Sequence of chain 1.A:
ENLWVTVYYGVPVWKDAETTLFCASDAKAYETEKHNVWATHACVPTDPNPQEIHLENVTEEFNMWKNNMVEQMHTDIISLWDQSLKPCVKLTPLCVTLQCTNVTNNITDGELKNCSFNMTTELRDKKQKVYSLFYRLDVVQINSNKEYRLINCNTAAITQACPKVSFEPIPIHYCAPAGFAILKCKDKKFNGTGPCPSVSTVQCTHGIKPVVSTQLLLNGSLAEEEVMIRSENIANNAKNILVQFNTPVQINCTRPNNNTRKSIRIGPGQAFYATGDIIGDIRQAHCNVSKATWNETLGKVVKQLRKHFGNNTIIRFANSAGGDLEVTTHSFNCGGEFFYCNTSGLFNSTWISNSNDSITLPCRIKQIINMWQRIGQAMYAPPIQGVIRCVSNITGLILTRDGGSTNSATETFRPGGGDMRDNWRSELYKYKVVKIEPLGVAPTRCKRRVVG

Binding-site contacts:
Ligand atom C3 contacts residue ASN264 of chain 1.A at 3.7 Å.
Ligand atom C8 contacts residue ASN264 of chain 1.A at 4.1 Å.
Ligand atom O7 contacts residue SER380 of chain 1.A at 4.3 Å.
Ligand atom C2 contacts residue GLN262 of chain 1.A at 4.1 Å.
Ligand atom C2 contacts residue ASN264 of chain 1.A at 2.3 Å.
Ligand atom C1 contacts residue ARG411 of chain 1.A at 3.8 Å.
Ligand atom C7 contacts residue GLN262 of chain 1.A at 3.7 Å.
Ligand atom O7 contacts residue ASN264 of chain 1.A at 3.0 Å (h-bond).
Ligand atom C8 contacts residue VAL413 of chain 1.A at 4.3 Å (hydrophobic).
Ligand atom C7 contacts residue ASN264 of chain 1.A at 3.0 Å.
Ligand atom O5 contacts residue ASN264 of chain 1.A at 2.5 Å (h-bond).
Ligand atom O7 contacts residue ASN300 of chain 1.A at 3.5 Å.
Ligand atom C4 contacts residue ASN264 of chain 1.A at 4.2 Å.
Ligand atom C8 contacts residue VAL301 of chain 1.A at 3.8 Å (hydrophobic).
Ligand atom C1 contacts residue GLN262 of chain 1.A at 4.4 Å.
Ligand atom C7 contacts residue ASN300 of chain 1.A at 4.0 Å.
Ligand atom C4 contacts residue GLN262 of chain 1.A at 3.9 Å.
Ligand atom C8 contacts residue ASN300 of chain 1.A at 3.9 Å.
Ligand atom O7 contacts residue GLN262 of chain 1.A at 3.5 Å (h-bond).
Ligand atom C8 contacts residue SER302 of chain 1.A at 3.5 Å.
Ligand atom C3 contacts residue GLN262 of chain 1.A at 3.1 Å.
Ligand atom O4 contacts residue GLN262 of chain 1.A at 3.6 Å (h-bond).
Ligand atom C5 contacts residue VAL413 of chain 1.A at 4.4 Å (hydrophobic).
Ligand atom O5 contacts residue ARG411 of chain 1.A at 2.9 Å (salt-bridge).
Ligand atom C6 contacts residue ARG411 of chain 1.A at 3.7 Å.
Ligand atom O3 contacts residue GLN262 of chain 1.A at 3.7 Å.
Ligand atom C5 contacts residue ARG411 of chain 1.A at 3.9 Å.
Ligand atom C8 contacts residue GLN262 of chain 1.A at 3.4 Å.
Ligand atom C1 contacts residue ASN264 of chain 1.A at 1.4 Å.
Ligand atom C5 contacts residue GLN262 of chain 1.A at 4.2 Å.
Ligand atom C6 contacts residue VAL413 of chain 1.A at 4.4 Å (hydrophobic).
Ligand atom C5 contacts residue ASN264 of chain 1.A at 3.7 Å.
Ligand atom O6 contacts residue ARG411 of chain 1.A at 2.9 Å (salt-bridge).
Ligand atom N2 contacts residue ASN264 of chain 1.A at 2.7 Å (h-bond).
Ligand atom N2 contacts residue GLN262 of chain 1.A at 4.2 Å.
Ligand atom C8 contacts residue SER380 of chain 1.A at 4.2 Å.

This protein binds this small molecule.
Small molecule (SMILES): CC(=O)N[C@H]1[C@H](O[C@H]2[C@H](O)[C@@H](NC(C)=O)CO[C@@H]2CO)O[C@H](CO)[C@@H](O[C@@H]2O[C@H](CO[C@H]3O[C@H](CO)[C@@H](O)[C@H](O)[C@@H]3O)[C@@H](O)[C@H](O[C@H]3O[C@H](CO)[C@@H](O)[C@H](O)[C@@H]3O[C@H]3O[C@H](CO)[C@@H](O)[C@H](O)[C@@H]3O[C@H]3O[C@H](CO)[C@@H](O)[C@H](O)[C@@H]3O)[C@@H]2O)[C@@H]1O